Sequence of chain 31.C:
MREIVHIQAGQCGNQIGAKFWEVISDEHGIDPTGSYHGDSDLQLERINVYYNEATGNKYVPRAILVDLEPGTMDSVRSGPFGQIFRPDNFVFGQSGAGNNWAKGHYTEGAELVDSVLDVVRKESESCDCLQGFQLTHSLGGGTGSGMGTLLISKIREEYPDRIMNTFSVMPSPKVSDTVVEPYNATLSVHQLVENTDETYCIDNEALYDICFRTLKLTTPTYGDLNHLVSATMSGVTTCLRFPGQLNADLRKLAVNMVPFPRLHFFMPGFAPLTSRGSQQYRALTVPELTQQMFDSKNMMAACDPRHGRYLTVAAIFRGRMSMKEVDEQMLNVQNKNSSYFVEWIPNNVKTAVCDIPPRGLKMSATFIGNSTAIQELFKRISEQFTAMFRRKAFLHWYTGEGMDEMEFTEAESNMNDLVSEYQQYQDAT

The small molecule below binds the protein below.
Small molecule (SMILES): CC(=O)O[C@H]1C(=O)[C@@]2(C)[C@H]([C@H](OC(=O)c3ccccc3)[C@]3(O)C[C@H](OC(=O)[C@H](O)[C@@H](NC(=O)c4ccccc4)c4ccccc4)C(C)=C1C3(C)C)[C@]1(OC(C)=O)CO[C@@H]1C[C@@H]2O

Binding-site contacts:
Ligand atom O08 contacts residue ARG276 of chain 31.C at 3.3 Å.
Ligand atom C16 contacts residue PRO272 of chain 31.C at 3.6 Å (hydrophobic).
Ligand atom O14 contacts residue HIS227 of chain 31.C at 2.1 Å (h-bond).
Ligand atom C04 contacts residue HIS227 of chain 31.C at 3.3 Å.
Ligand atom C39 contacts residue ALA231 of chain 31.C at 3.8 Å (hydrophobic).
Ligand atom C05 contacts residue HIS227 of chain 31.C at 2.9 Å.
Ligand atom O12 contacts residue GLY360 of chain 31.C at 3.4 Å (h-bond).
Ligand atom O05 contacts residue LEU361 of chain 31.C at 3.8 Å.
Ligand atom O13 contacts residue PRO358 of chain 31.C at 3.5 Å.
Ligand atom O07 contacts residue ARG276 of chain 31.C at 3.8 Å.
Ligand atom O13 contacts residue ARG359 of chain 31.C at 3.1 Å (salt-bridge).
Ligand atom O06 contacts residue PRO272 of chain 31.C at 3.6 Å.
Ligand atom C41 contacts residue VAL23 of chain 31.C at 2.8 Å (hydrophobic).
Ligand atom C06 contacts residue ASP224 of chain 31.C at 3.4 Å.
Ligand atom C15 contacts residue PRO272 of chain 31.C at 3.3 Å (hydrophobic).
Ligand atom C36 contacts residue HIS227 of chain 31.C at 3.7 Å.
Ligand atom C09 contacts residue HIS227 of chain 31.C at 3.3 Å.
Ligand atom C28 contacts residue PRO358 of chain 31.C at 3.8 Å (hydrophobic).
Ligand atom C14 contacts residue THR274 of chain 31.C at 3.6 Å.
Ligand atom C08 contacts residue HIS227 of chain 31.C at 2.9 Å.
Ligand atom C40 contacts residue SER234 of chain 31.C at 3.1 Å.
Ligand atom C08 contacts residue LEU228 of chain 31.C at 3.6 Å (hydrophobic).
Ligand atom O06 contacts residue LEU273 of chain 31.C at 3.6 Å.
Ligand atom C13 contacts residue HIS227 of chain 31.C at 3.9 Å.
Ligand atom C19 contacts residue ARG276 of chain 31.C at 3.9 Å.
Ligand atom C31 contacts residue HIS227 of chain 31.C at 3.8 Å.
Ligand atom C19 contacts residue THR274 of chain 31.C at 3.2 Å.
Ligand atom C17 contacts residue LEU361 of chain 31.C at 3.9 Å (hydrophobic).
Ligand atom C40 contacts residue VAL23 of chain 31.C at 3.5 Å (hydrophobic).
Ligand atom O13 contacts residue GLY360 of chain 31.C at 3.8 Å.
Ligand atom C07 contacts residue HIS227 of chain 31.C at 2.3 Å.
Ligand atom O06 contacts residue THR274 of chain 31.C at 3.1 Å (h-bond).
Ligand atom C42 contacts residue VAL23 of chain 31.C at 3.4 Å (hydrophobic).
Ligand atom O06 contacts residue LEU215 of chain 31.C at 3.7 Å.
Ligand atom C41 contacts residue SER234 of chain 31.C at 3.7 Å.
Ligand atom C14 contacts residue LEU215 of chain 31.C at 3.8 Å (hydrophobic).
Ligand atom C44 contacts residue LEU361 of chain 31.C at 3.8 Å (hydrophobic).
Ligand atom C44 contacts residue GLY360 of chain 31.C at 3.9 Å.
Ligand atom C06 contacts residue HIS227 of chain 31.C at 2.3 Å.
Ligand atom C30 contacts residue HIS227 of chain 31.C at 3.1 Å.